Binding-site contacts:
Ligand atom OXT contacts residue ASN112 of chain 1.A at 3.1 Å (h-bond).
Ligand atom N contacts residue ARG203 of chain 1.A at 4.5 Å.
Ligand atom CE contacts residue LEU202 of chain 1.A at 4.3 Å (hydrophobic).
Ligand atom CG contacts residue VAL1 of chain 1.G at 4.0 Å (hydrophobic).
Ligand atom C contacts residue PO41 of chain 1.I at 4.3 Å.
Ligand atom CB contacts residue VAL1 of chain 1.G at 3.3 Å (hydrophobic).
Ligand atom OXT contacts residue PO41 of chain 1.I at 3.7 Å.
Ligand atom OXT contacts residue VAL1 of chain 1.G at 4.0 Å.
Ligand atom CA contacts residue ARG203 of chain 1.A at 4.2 Å.
Ligand atom N contacts residue HIS231 of chain 1.A at 3.9 Å.
Ligand atom N contacts residue ASN112 of chain 1.A at 3.4 Å (h-bond).
Ligand atom CA contacts residue HIS231 of chain 1.A at 3.8 Å.
Ligand atom CB contacts residue ARG203 of chain 1.A at 4.2 Å.
Ligand atom CA contacts residue PO41 of chain 1.I at 4.3 Å.
Ligand atom CG contacts residue ASN112 of chain 1.A at 3.6 Å.
Ligand atom O contacts residue HIS231 of chain 1.A at 3.5 Å (h-bond).
Ligand atom N contacts residue VAL1 of chain 1.G at 1.3 Å.
Ligand atom N contacts residue PO41 of chain 1.I at 3.4 Å (h-bond).
Ligand atom CD contacts residue LEU202 of chain 1.A at 3.8 Å (hydrophobic).
Ligand atom C contacts residue HIS231 of chain 1.A at 3.7 Å.
Ligand atom C contacts residue VAL1 of chain 1.G at 3.7 Å (hydrophobic).
Ligand atom CG contacts residue LEU202 of chain 1.A at 4.3 Å (hydrophobic).
Ligand atom C contacts residue ASN112 of chain 1.A at 3.9 Å.
Ligand atom CA contacts residue VAL1 of chain 1.G at 2.5 Å (hydrophobic).
Ligand atom CD contacts residue PHE130 of chain 1.A at 4.0 Å (hydrophobic).
Ligand atom CB contacts residue LEU202 of chain 1.A at 4.0 Å (hydrophobic).
Ligand atom OXT contacts residue HIS231 of chain 1.A at 4.0 Å.
Ligand atom CA contacts residue ASN112 of chain 1.A at 4.4 Å.
Ligand atom NZ contacts residue LEU202 of chain 1.A at 4.0 Å.

A small-molecule ligand and the protein it binds are described below.
Small molecule (SMILES): N[C@@H](CCCC[NH3+])C(=O)O

Sequence of chain 1.A:
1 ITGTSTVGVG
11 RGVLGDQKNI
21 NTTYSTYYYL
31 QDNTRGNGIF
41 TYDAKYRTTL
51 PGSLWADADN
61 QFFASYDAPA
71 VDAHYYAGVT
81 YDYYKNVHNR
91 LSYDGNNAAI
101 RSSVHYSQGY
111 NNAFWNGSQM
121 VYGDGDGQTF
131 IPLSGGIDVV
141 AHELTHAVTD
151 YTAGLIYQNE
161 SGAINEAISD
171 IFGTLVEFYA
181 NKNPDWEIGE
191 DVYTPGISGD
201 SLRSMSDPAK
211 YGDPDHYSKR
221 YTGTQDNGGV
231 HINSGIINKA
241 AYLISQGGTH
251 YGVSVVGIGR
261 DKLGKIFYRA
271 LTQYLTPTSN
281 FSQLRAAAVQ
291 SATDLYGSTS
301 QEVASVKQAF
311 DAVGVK